Sequence of chain 1.C:
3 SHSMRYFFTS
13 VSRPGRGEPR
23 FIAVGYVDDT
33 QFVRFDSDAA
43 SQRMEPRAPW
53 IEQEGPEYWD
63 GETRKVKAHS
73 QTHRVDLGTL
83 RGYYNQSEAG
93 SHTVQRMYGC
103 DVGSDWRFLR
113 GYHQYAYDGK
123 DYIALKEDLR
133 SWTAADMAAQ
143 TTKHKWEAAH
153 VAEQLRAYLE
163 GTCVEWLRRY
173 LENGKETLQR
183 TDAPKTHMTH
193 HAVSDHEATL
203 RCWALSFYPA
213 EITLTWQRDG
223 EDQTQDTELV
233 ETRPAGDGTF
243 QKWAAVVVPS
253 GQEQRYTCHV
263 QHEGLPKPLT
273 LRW

Sequence of chain 1.A:
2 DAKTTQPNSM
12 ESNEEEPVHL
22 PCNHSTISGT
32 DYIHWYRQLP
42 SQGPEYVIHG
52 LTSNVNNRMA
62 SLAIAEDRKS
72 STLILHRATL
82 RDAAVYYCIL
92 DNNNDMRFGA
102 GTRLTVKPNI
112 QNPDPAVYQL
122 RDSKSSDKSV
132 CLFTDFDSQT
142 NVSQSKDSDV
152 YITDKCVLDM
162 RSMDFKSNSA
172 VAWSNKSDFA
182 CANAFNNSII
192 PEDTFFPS

Sequence of chain 1.B:
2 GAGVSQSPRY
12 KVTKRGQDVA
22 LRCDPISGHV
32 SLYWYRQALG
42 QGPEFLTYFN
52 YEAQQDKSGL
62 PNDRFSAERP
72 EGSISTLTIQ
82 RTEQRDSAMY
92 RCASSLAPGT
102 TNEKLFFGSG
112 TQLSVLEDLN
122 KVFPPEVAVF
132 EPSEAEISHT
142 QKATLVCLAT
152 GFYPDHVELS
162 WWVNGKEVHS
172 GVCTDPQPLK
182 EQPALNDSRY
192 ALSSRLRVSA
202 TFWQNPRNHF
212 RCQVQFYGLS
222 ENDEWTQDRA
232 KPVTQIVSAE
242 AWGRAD

Binding-site contacts:
Ligand atom C contacts residue THR101 of chain 1.B at 3.4 Å.
Ligand atom OG1 contacts residue ASP78 of chain 1.C at 2.8 Å (salt-bridge).
Ligand atom O contacts residue LYS67 of chain 1.C at 2.7 Å (salt-bridge).
Ligand atom O contacts residue TRP148 of chain 1.C at 2.7 Å (h-bond).
Ligand atom SD contacts residue GLY100 of chain 1.B at 3.4 Å.
Ligand atom CG contacts residue ASN93 of chain 1.A at 3.3 Å.
Ligand atom C contacts residue LYS147 of chain 1.C at 3.3 Å.
Ligand atom CG1 contacts residue TYR100 of chain 1.C at 3.2 Å (hydrophobic).
Ligand atom OD1 contacts residue LYS67 of chain 1.C at 2.8 Å (salt-bridge).
Ligand atom N contacts residue LYS67 of chain 1.C at 3.4 Å (salt-bridge).
Ligand atom CA contacts residue ASP78 of chain 1.C at 3.2 Å.
Ligand atom O contacts residue ARG98 of chain 1.C at 3.0 Å (salt-bridge).
Ligand atom OXT contacts residue LYS147 of chain 1.C at 2.6 Å (salt-bridge).
Ligand atom OG1 contacts residue VAL77 of chain 1.C at 3.3 Å.
Ligand atom O contacts residue THR101 of chain 1.B at 3.1 Å (h-bond).
Ligand atom O contacts residue TYR85 of chain 1.C at 2.6 Å (h-bond).
Ligand atom O contacts residue TYR160 of chain 1.C at 2.5 Å (h-bond).
Ligand atom N contacts residue TYR100 of chain 1.C at 3.0 Å (h-bond).
Ligand atom O contacts residue THR101 of chain 1.B at 3.1 Å (h-bond).
Ligand atom O contacts residue GLY100 of chain 1.B at 3.0 Å.
Ligand atom N contacts residue ASP78 of chain 1.C at 3.0 Å (salt-bridge).
Ligand atom O contacts residue GLN156 of chain 1.C at 3.3 Å (h-bond).
Ligand atom ND2 contacts residue TRP168 of chain 1.C at 3.3 Å.
Ligand atom CG contacts residue GLU64 of chain 1.C at 3.3 Å.
Ligand atom O contacts residue HIS71 of chain 1.C at 3.4 Å.
Ligand atom N contacts residue TYR160 of chain 1.C at 3.4 Å.
Ligand atom C contacts residue THR101 of chain 1.B at 3.1 Å.
Ligand atom C contacts residue TYR85 of chain 1.C at 3.3 Å (hydrophobic).
Ligand atom OXT contacts residue TYR85 of chain 1.C at 3.3 Å (h-bond).
Ligand atom N contacts residue TYR8 of chain 1.C at 2.9 Å (h-bond).
Ligand atom N contacts residue GLU64 of chain 1.C at 2.9 Å (salt-bridge).
Ligand atom N contacts residue TYR172 of chain 1.C at 2.9 Å (h-bond).
Ligand atom N contacts residue THR101 of chain 1.B at 3.3 Å (h-bond).
Ligand atom CB contacts residue ASN93 of chain 1.A at 3.2 Å.
Ligand atom CA contacts residue TYR160 of chain 1.C at 3.5 Å (hydrophobic).
Ligand atom CA contacts residue THR101 of chain 1.B at 3.4 Å.
Ligand atom CD2 contacts residue TYR100 of chain 1.C at 3.3 Å (hydrophobic).
Ligand atom O contacts residue TRP148 of chain 1.C at 3.3 Å.
Ligand atom CB contacts residue TRP148 of chain 1.C at 3.4 Å (hydrophobic).
Ligand atom O contacts residue THR144 of chain 1.C at 2.6 Å (h-bond).

The small molecule below binds the protein below.
Small molecule (SMILES): CSCC[C@H](NC(=O)[C@@H]1CCCN1C(=O)[C@@H](NC(=O)[C@H](CC(C)C)NC(=O)[C@@H](N)CC(N)=O)C(C)C)C(=O)N[C@H](C(=O)N[C@@H](C)C(=O)N[C@H](C(=O)N[C@H](C(=O)O)C(C)C)[C@@H](C)O)C(C)C